Binding-site contacts:
Ligand atom OAC contacts residue DZ11 of chain 2.D at 1.8 Å (h-bond).
Ligand atom CAS contacts residue LYS15 of chain 1.B at 3.5 Å.
Ligand atom CAA contacts residue DZ11 of chain 2.D at 0.9 Å.
Ligand atom OAD contacts residue LYS15 of chain 1.B at 2.7 Å (salt-bridge).
Ligand atom CAN contacts residue DZ11 of chain 2.D at 0.4 Å.
Ligand atom CAK contacts residue LEU17 of chain 2.B at 3.5 Å (hydrophobic).
Ligand atom CAM contacts residue DZ11 of chain 2.D at 1.0 Å.
Ligand atom CAG contacts residue SER117 of chain 1.B at 3.2 Å.
Ligand atom CAG contacts residue LEU110 of chain 2.B at 3.4 Å (hydrophobic).
Ligand atom CAA contacts residue ALA108 of chain 1.B at 3.6 Å (hydrophobic).
Ligand atom CAK contacts residue DZ11 of chain 2.D at 0.2 Å.
Ligand atom CAI contacts residue DZ11 of chain 2.D at 0.8 Å.
Ligand atom CAJ contacts residue LEU17 of chain 1.B at 3.5 Å (hydrophobic).
Ligand atom CAH contacts residue SER117 of chain 1.B at 3.3 Å.
Ligand atom CAS contacts residue LYS15 of chain 2.B at 3.6 Å.
Ligand atom CAH contacts residue DZ11 of chain 2.D at 0.8 Å.
Ligand atom OAD contacts residue DZ11 of chain 2.D at 0.1 Å (h-bond).
Ligand atom CAT contacts residue DZ11 of chain 2.D at 0.5 Å.
Ligand atom CAA contacts residue LEU110 of chain 1.B at 3.7 Å (hydrophobic).
Ligand atom CAS contacts residue DZ11 of chain 2.D at 0.1 Å.
Ligand atom CAR contacts residue DZ11 of chain 2.D at 0.2 Å.
Ligand atom OAC contacts residue LEU17 of chain 1.B at 3.0 Å.
Ligand atom CAP contacts residue DZ11 of chain 2.D at 0.1 Å.
Ligand atom BRAE contacts residue DZ11 of chain 2.D at 0.1 Å.
Ligand atom CAQ contacts residue DZ11 of chain 2.D at 0.1 Å.
Ligand atom CAK contacts residue ALA108 of chain 1.B at 3.7 Å (hydrophobic).
Ligand atom CAA contacts residue ALA109 of chain 1.B at 3.7 Å (hydrophobic).
Ligand atom CAO contacts residue DZ11 of chain 2.D at 0.4 Å.
Ligand atom OAC contacts residue THR119 of chain 2.B at 3.5 Å.
Ligand atom BRAF contacts residue DZ11 of chain 2.D at 0.1 Å.
Ligand atom CAG contacts residue DZ11 of chain 2.D at 1.1 Å.
Ligand atom OAD contacts residue LYS15 of chain 2.B at 2.8 Å (salt-bridge).
Ligand atom CAI contacts residue SER117 of chain 2.B at 3.4 Å.
Ligand atom BRAE contacts residue LYS15 of chain 1.B at 3.7 Å.
Ligand atom NAL contacts residue DZ11 of chain 2.D at 0.6 Å (h-bond).
Ligand atom BRAF contacts residue LYS15 of chain 2.B at 3.6 Å.
Ligand atom CAI contacts residue LEU110 of chain 2.B at 3.6 Å (hydrophobic).
Ligand atom CAJ contacts residue DZ11 of chain 2.D at 0.2 Å.
Ligand atom CAB contacts residue DZ11 of chain 2.D at 0.9 Å.
Ligand atom CAB contacts residue ALA108 of chain 2.B at 3.6 Å (hydrophobic).

Sequence of chain 2.B:
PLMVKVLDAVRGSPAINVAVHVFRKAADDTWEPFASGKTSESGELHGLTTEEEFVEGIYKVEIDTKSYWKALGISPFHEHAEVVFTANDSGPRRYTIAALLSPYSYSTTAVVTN

The protein below binds the small molecule below.
Small molecule (SMILES): Cc1cccc(C)c1C(=O)Nc1cc(Br)c(O)c(Br)c1

Sequence of chain 1.B:
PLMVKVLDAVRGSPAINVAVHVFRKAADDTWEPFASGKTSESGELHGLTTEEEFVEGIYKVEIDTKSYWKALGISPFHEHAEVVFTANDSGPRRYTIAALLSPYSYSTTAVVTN